A small-molecule ligand and the protein it binds are described below.
Small molecule (SMILES): C[C@H]1COCCN1c1cc(NC(=O)Cn2cc(-c3cc(Cl)c(O)c(C(N)=O)c3)c3c(=O)n(C)cnc32)c(Cl)cn1

Sequence of chain 2.A:
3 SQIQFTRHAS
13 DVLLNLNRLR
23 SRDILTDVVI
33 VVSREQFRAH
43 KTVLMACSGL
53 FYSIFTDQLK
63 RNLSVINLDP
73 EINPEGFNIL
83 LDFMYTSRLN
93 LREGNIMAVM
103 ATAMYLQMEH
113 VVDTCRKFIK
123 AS

Binding-site contacts:
Ligand atom C10 contacts residue ASN17 of chain 2.A at 3.6 Å.
Ligand atom N11 contacts residue MET47 of chain 1.A at 3.1 Å (h-bond).
Ligand atom CL38 contacts residue TYR54 of chain 1.A at 3.5 Å.
Ligand atom C10 contacts residue TYR54 of chain 1.A at 3.4 Å (hydrophobic).
Ligand atom N11 contacts residue TYR54 of chain 1.A at 3.3 Å.
Ligand atom N40 contacts residue ARG20 of chain 2.A at 3.3 Å.
Ligand atom N30 contacts residue HIS112 of chain 1.A at 3.4 Å.
Ligand atom N20 contacts residue GLY51 of chain 1.A at 3.1 Å.
Ligand atom C17 contacts residue CYS49 of chain 1.A at 3.5 Å (hydrophobic).
Ligand atom C37 contacts residue TYR54 of chain 1.A at 3.3 Å (hydrophobic).
Ligand atom C39 contacts residue ARG20 of chain 2.A at 3.5 Å.
Ligand atom O31 contacts residue HIS112 of chain 1.A at 3.2 Å (h-bond).
Ligand atom O31 contacts residue VAL113 of chain 1.A at 3.0 Å (h-bond).
Ligand atom C36 contacts residue ALA48 of chain 1.A at 3.5 Å (hydrophobic).
Ligand atom C23 contacts residue GLU111 of chain 1.A at 3.6 Å.
Ligand atom C18 contacts residue GLN109 of chain 1.A at 3.6 Å.
Ligand atom C16 contacts residue SER50 of chain 1.A at 3.5 Å.
Ligand atom C14 contacts residue MET47 of chain 1.A at 3.2 Å (hydrophobic).
Ligand atom O33 contacts residue HIS10 of chain 2.A at 2.9 Å (h-bond).
Ligand atom C16 contacts residue CYS49 of chain 1.A at 3.4 Å (hydrophobic).
Ligand atom C16 contacts residue ALA48 of chain 1.A at 3.3 Å (hydrophobic).
Ligand atom N22 contacts residue GLN109 of chain 1.A at 3.0 Å (h-bond).
Ligand atom C26 contacts residue CYS49 of chain 1.A at 3.4 Å (hydrophobic).
Ligand atom C29 contacts residue HIS112 of chain 1.A at 3.5 Å.
Ligand atom O31 contacts residue MET110 of chain 1.A at 3.3 Å.
Ligand atom O25 contacts residue GLN109 of chain 1.A at 3.5 Å (h-bond).
Ligand atom C24 contacts residue GLN109 of chain 1.A at 3.1 Å.
Ligand atom C14 contacts residue SER50 of chain 1.A at 3.5 Å.
Ligand atom CL38 contacts residue LEU21 of chain 2.A at 3.6 Å.
Ligand atom O25 contacts residue GLU111 of chain 1.A at 3.0 Å (salt-bridge).
Ligand atom CL35 contacts residue HIS10 of chain 2.A at 3.3 Å.
Ligand atom C21 contacts residue GLN109 of chain 1.A at 3.5 Å.
Ligand atom C21 contacts residue GLY51 of chain 1.A at 3.6 Å.
Ligand atom N30 contacts residue PHE85 of chain 1.A at 3.6 Å.
Ligand atom C23 contacts residue GLN109 of chain 1.A at 3.5 Å.
Ligand atom N30 contacts residue VAL113 of chain 1.A at 3.5 Å.
Ligand atom CL38 contacts residue MET47 of chain 1.A at 3.3 Å.
Ligand atom C19 contacts residue GLY51 of chain 1.A at 3.5 Å.
Ligand atom C39 contacts residue ASN17 of chain 2.A at 3.6 Å.
Ligand atom CL35 contacts residue ASP13 of chain 2.A at 3.4 Å.

Sequence of chain 1.A:
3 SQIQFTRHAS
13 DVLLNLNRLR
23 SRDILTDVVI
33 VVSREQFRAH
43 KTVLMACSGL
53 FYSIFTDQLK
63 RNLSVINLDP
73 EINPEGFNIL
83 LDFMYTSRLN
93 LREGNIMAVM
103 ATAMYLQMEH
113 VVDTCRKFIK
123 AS